Sequence of chain 1.A:
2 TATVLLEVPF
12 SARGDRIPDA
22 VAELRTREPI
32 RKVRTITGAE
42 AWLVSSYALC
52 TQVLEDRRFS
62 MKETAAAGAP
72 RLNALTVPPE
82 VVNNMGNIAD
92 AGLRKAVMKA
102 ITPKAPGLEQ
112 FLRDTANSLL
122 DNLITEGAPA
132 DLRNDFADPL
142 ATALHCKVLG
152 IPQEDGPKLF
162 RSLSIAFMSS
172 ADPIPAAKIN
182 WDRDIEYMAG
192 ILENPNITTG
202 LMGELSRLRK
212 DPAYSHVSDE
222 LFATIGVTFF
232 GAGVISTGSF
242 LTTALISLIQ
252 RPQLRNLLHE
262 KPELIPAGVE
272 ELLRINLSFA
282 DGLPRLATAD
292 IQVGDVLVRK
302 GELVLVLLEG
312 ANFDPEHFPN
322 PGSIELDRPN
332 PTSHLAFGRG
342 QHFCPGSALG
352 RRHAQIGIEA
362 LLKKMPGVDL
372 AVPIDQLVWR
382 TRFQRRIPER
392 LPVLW

Binding-site contacts:
Ligand atom CAE contacts residue THR229 of chain 1.A at 4.2 Å.
Ligand atom CAP contacts residue ALA167 of chain 1.A at 3.6 Å (hydrophobic).
Ligand atom OAN contacts residue PHE168 of chain 1.A at 3.7 Å.
Ligand atom CAH contacts residue PHE168 of chain 1.A at 4.0 Å (hydrophobic).
Ligand atom CAS contacts residue VAL78 of chain 1.A at 3.7 Å (hydrophobic).
Ligand atom CAJ contacts residue PHE168 of chain 1.A at 4.1 Å (hydrophobic).
Ligand atom CAQ contacts residue SO41 of chain 1.E at 3.8 Å.
Ligand atom CAI contacts residue PHE168 of chain 1.A at 3.5 Å (hydrophobic).
Ligand atom CAH contacts residue GLY232 of chain 1.A at 4.0 Å.
Ligand atom NAL contacts residue THR77 of chain 1.A at 3.2 Å (h-bond).
Ligand atom NAL contacts residue ALA167 of chain 1.A at 3.8 Å.
Ligand atom CAC contacts residue VAL82 of chain 1.A at 4.0 Å (hydrophobic).
Ligand atom CAH contacts residue THR229 of chain 1.A at 4.0 Å.
Ligand atom CAE contacts residue SO41 of chain 1.E at 3.8 Å.
Ligand atom CAG contacts residue SO41 of chain 1.E at 3.4 Å.
Ligand atom CAR contacts residue PHE168 of chain 1.A at 3.7 Å (hydrophobic).
Ligand atom OAB contacts residue ALA167 of chain 1.A at 3.0 Å (h-bond).
Ligand atom CAO contacts residue VAL228 of chain 1.A at 4.0 Å (hydrophobic).
Ligand atom CAG contacts residue ALA233 of chain 1.A at 4.0 Å (hydrophobic).
Ligand atom CAT contacts residue VAL78 of chain 1.A at 3.6 Å (hydrophobic).
Ligand atom CAH contacts residue VAL228 of chain 1.A at 3.7 Å (hydrophobic).
Ligand atom CAD contacts residue ASN85 of chain 1.A at 4.0 Å.
Ligand atom NAM contacts residue THR77 of chain 1.A at 3.8 Å.
Ligand atom OAA contacts residue VAL228 of chain 1.A at 3.3 Å.
Ligand atom OAB contacts residue THR77 of chain 1.A at 2.9 Å (h-bond).
Ligand atom CAS contacts residue PHE168 of chain 1.A at 3.7 Å (hydrophobic).
Ligand atom CAC contacts residue ASN85 of chain 1.A at 3.4 Å.
Ligand atom CAK contacts residue ALA167 of chain 1.A at 3.2 Å (hydrophobic).
Ligand atom CAD contacts residue VAL82 of chain 1.A at 3.5 Å (hydrophobic).
Ligand atom NAM contacts residue GLN385 of chain 1.A at 4.0 Å.
Ligand atom CAP contacts residue VAL78 of chain 1.A at 3.6 Å (hydrophobic).
Ligand atom CAE contacts residue ASN85 of chain 1.A at 3.7 Å.
Ligand atom CAK contacts residue TRP182 of chain 1.A at 3.9 Å (hydrophobic).
Ligand atom CAO contacts residue TRP182 of chain 1.A at 4.0 Å (hydrophobic).
Ligand atom OAB contacts residue VAL78 of chain 1.A at 3.3 Å.
Ligand atom CAO contacts residue ALA167 of chain 1.A at 4.0 Å (hydrophobic).
Ligand atom CAT contacts residue PHE168 of chain 1.A at 3.8 Å (hydrophobic).
Ligand atom NAL contacts residue VAL78 of chain 1.A at 3.7 Å.
Ligand atom CAG contacts residue THR229 of chain 1.A at 3.9 Å.
Ligand atom CAE contacts residue HEM1 of chain 1.B at 3.6 Å.

This small molecule binds to this protein.
Small molecule (SMILES): Oc1ccc(-c2n[nH]cc2Oc2ccccc2)c(O)c1